Binding-site contacts:
Ligand atom BR8 contacts residue GLY46 of chain 4.A at 3.9 Å.
Ligand atom N3 contacts residue THR161 of chain 4.A at 3.9 Å.
Ligand atom C5 contacts residue ASP45 of chain 4.A at 3.6 Å.
Ligand atom N7 contacts residue ASP45 of chain 4.A at 3.7 Å.
Ligand atom N52 contacts residue Z8B1 of chain 4.C at 2.9 Å (h-bond).
Ligand atom C2 contacts residue PHE74 of chain 4.A at 3.1 Å (hydrophobic).
Ligand atom N6 contacts residue TYR75 of chain 4.A at 3.4 Å (h-bond).
Ligand atom C8 contacts residue ASP45 of chain 4.A at 3.4 Å.
Ligand atom O3' contacts residue ARG148 of chain 1.A at 3.5 Å (salt-bridge).
Ligand atom N52 contacts residue ARG148 of chain 1.A at 3.9 Å.
Ligand atom C2 contacts residue ALA162 of chain 4.A at 3.7 Å (hydrophobic).
Ligand atom N6 contacts residue SER158 of chain 4.A at 2.9 Å (h-bond).
Ligand atom BR8 contacts residue Z8B1 of chain 4.C at 3.6 Å.
Ligand atom C4 contacts residue ALA162 of chain 4.A at 3.9 Å (hydrophobic).
Ligand atom N53 contacts residue Z8B1 of chain 4.C at 3.2 Å (h-bond).
Ligand atom N6 contacts residue GLY159 of chain 4.A at 4.0 Å.
Ligand atom N53 contacts residue ARG148 of chain 1.A at 3.8 Å.
Ligand atom N3 contacts residue ASP45 of chain 4.A at 3.9 Å.
Ligand atom BR8 contacts residue LEU49 of chain 4.A at 3.9 Å.
Ligand atom BR8 contacts residue ASN122 of chain 4.A at 4.0 Å.
Ligand atom C6 contacts residue THR161 of chain 4.A at 3.5 Å.
Ligand atom C5' contacts residue Z8B1 of chain 4.C at 2.9 Å.
Ligand atom C6 contacts residue ALA162 of chain 4.A at 3.6 Å (hydrophobic).
Ligand atom BR8 contacts residue ASP45 of chain 4.A at 3.4 Å.
Ligand atom C2 contacts residue THR161 of chain 4.A at 3.2 Å.
Ligand atom N3 contacts residue PHE74 of chain 4.A at 3.8 Å.
Ligand atom C6 contacts residue SER158 of chain 4.A at 4.0 Å.
Ligand atom C5 contacts residue ALA162 of chain 4.A at 3.6 Å (hydrophobic).
Ligand atom N7 contacts residue ASN122 of chain 4.A at 3.2 Å (h-bond).
Ligand atom C4 contacts residue ASP45 of chain 4.A at 3.4 Å.
Ligand atom C3' contacts residue Z8B1 of chain 4.C at 4.0 Å.
Ligand atom N51 contacts residue Z8B1 of chain 4.C at 3.2 Å (h-bond).
Ligand atom C8 contacts residue ASN122 of chain 4.A at 3.9 Å.
Ligand atom N1 contacts residue THR161 of chain 4.A at 2.6 Å (h-bond).
Ligand atom N1 contacts residue ALA162 of chain 4.A at 3.5 Å (h-bond).
Ligand atom N51 contacts residue ILE187 of chain 1.A at 3.5 Å.
Ligand atom N1 contacts residue PHE74 of chain 4.A at 3.3 Å.
Ligand atom N6 contacts residue ASN122 of chain 4.A at 3.4 Å (h-bond).
Ligand atom N6 contacts residue THR161 of chain 4.A at 3.6 Å.
Ligand atom N9 contacts residue ASP45 of chain 4.A at 3.5 Å (salt-bridge).

Sequence of chain 4.A:
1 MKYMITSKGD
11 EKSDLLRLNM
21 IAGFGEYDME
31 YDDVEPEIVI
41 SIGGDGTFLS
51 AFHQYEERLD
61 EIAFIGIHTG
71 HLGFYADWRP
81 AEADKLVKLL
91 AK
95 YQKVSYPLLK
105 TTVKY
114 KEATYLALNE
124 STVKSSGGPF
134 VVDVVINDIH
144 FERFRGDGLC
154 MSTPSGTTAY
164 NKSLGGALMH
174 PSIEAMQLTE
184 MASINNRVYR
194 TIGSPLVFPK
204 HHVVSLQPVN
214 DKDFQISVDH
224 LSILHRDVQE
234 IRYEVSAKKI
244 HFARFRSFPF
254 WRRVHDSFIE

This small molecule binds to this protein.
Small molecule (SMILES): [N-]=[N+]=NC[C@H]1O[C@@H](n2c(Br)nc3c(N)ncnc32)[C@H](O)[C@@H]1O

Sequence of chain 1.A:
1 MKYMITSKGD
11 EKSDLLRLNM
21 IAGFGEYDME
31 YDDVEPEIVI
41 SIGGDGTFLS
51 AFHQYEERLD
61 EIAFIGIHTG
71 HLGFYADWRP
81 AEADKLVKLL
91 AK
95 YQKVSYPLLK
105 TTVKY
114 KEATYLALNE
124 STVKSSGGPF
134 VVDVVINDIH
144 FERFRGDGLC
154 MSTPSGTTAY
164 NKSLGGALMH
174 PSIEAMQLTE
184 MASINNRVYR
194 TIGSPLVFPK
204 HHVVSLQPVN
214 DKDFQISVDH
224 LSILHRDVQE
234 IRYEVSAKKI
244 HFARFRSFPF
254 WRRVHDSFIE